The small molecule below binds the protein below.
Small molecule (SMILES): CC(=O)C(=O)O

Sequence of chain 1.A:
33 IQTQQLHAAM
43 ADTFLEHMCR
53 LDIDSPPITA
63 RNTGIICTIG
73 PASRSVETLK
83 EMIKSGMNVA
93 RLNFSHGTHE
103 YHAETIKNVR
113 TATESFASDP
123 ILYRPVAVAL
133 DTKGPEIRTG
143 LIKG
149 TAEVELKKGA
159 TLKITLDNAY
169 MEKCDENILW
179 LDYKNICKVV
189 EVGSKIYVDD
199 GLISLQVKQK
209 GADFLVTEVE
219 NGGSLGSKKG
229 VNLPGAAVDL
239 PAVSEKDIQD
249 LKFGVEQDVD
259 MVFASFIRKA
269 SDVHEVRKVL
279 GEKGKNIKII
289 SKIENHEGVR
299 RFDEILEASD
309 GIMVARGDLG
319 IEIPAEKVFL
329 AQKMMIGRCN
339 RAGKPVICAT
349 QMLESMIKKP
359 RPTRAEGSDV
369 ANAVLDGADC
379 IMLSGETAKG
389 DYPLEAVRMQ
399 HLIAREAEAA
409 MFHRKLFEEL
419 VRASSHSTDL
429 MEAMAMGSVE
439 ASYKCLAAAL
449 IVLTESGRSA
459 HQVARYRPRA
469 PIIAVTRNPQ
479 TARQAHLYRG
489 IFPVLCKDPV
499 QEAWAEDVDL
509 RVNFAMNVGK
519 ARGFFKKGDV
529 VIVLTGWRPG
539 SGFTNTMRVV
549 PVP

Binding-site contacts:
Ligand atom O contacts residue THR348 of chain 1.A at 3.1 Å (h-bond).
Ligand atom O3 contacts residue THR348 of chain 1.A at 4.2 Å.
Ligand atom OXT contacts residue LYS290 of chain 1.A at 4.4 Å.
Ligand atom CA contacts residue MG1 of chain 1.K at 4.0 Å.
Ligand atom OXT contacts residue GLU292 of chain 1.A at 3.2 Å (salt-bridge).
Ligand atom OXT contacts residue MG1 of chain 1.K at 2.8 Å.
Ligand atom C contacts residue ALA313 of chain 1.A at 4.3 Å (hydrophobic).
Ligand atom O3 contacts residue LYS290 of chain 1.A at 3.3 Å (salt-bridge).
Ligand atom C contacts residue GLY315 of chain 1.A at 4.2 Å.
Ligand atom CA contacts residue LYS290 of chain 1.A at 4.2 Å.
Ligand atom O contacts residue GLY315 of chain 1.A at 3.5 Å.
Ligand atom C contacts residue ASP316 of chain 1.A at 4.1 Å.
Ligand atom C contacts residue GLU292 of chain 1.A at 4.3 Å.
Ligand atom O3 contacts residue MET380 of chain 1.A at 4.2 Å.
Ligand atom O contacts residue MG1 of chain 1.K at 3.9 Å.
Ligand atom OXT contacts residue THR348 of chain 1.A at 3.8 Å.
Ligand atom O contacts residue ASP316 of chain 1.A at 3.9 Å.
Ligand atom O3 contacts residue ARG93 of chain 1.A at 3.6 Å (salt-bridge).
Ligand atom CA contacts residue THR348 of chain 1.A at 3.5 Å.
Ligand atom CB contacts residue MET380 of chain 1.A at 4.2 Å (hydrophobic).
Ligand atom O3 contacts residue MG1 of chain 1.K at 4.0 Å.
Ligand atom CB contacts residue SER382 of chain 1.A at 3.6 Å.
Ligand atom OXT contacts residue ASP316 of chain 1.A at 3.7 Å.
Ligand atom CA contacts residue ARG93 of chain 1.A at 4.1 Å.
Ligand atom OXT contacts residue GLY315 of chain 1.A at 4.2 Å.
Ligand atom CA contacts residue MET311 of chain 1.A at 4.3 Å (hydrophobic).
Ligand atom CB contacts residue ARG93 of chain 1.A at 3.8 Å.
Ligand atom O3 contacts residue MET311 of chain 1.A at 3.3 Å.
Ligand atom C contacts residue MG1 of chain 1.K at 3.3 Å.
Ligand atom CB contacts residue THR348 of chain 1.A at 3.7 Å.
Ligand atom OXT contacts residue ALA313 of chain 1.A at 3.3 Å.
Ligand atom C contacts residue THR348 of chain 1.A at 3.2 Å.
Ligand atom O3 contacts residue ALA313 of chain 1.A at 4.3 Å.